A protein and the small-molecule ligand that binds it are described below.
Small molecule (SMILES): CC(=O)N[C@@H]1[C@@H](O)[C@H](O)[C@@H](CO)O[C@H]1O

Sequence of chain 13.A:
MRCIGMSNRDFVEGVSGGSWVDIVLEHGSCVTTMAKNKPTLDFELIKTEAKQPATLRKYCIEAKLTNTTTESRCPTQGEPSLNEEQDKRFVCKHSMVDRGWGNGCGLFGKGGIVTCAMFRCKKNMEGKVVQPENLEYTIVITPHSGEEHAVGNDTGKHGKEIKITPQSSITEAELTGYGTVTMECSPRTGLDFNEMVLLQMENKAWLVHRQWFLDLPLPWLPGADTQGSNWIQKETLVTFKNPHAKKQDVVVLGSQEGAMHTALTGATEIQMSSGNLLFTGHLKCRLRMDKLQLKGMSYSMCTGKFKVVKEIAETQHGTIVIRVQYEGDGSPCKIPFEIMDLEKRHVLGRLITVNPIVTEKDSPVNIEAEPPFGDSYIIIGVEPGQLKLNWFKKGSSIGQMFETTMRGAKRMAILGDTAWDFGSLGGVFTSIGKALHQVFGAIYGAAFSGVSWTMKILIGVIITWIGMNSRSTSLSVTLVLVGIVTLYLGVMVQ

Binding-site contacts:
Ligand atom N2 contacts residue HIS149 of chain 13.C at 4.2 Å.
Ligand atom C4 contacts residue ASN153 of chain 13.C at 4.2 Å.
Ligand atom O5 contacts residue ASN153 of chain 13.C at 2.4 Å (h-bond).
Ligand atom C3 contacts residue HIS149 of chain 13.C at 4.3 Å.
Ligand atom O7 contacts residue TRP101 of chain 13.A at 3.8 Å.
Ligand atom C8 contacts residue HIS149 of chain 13.C at 3.7 Å.
Ligand atom C1 contacts residue HIS158 of chain 13.C at 4.1 Å.
Ligand atom C1 contacts residue HIS149 of chain 13.C at 3.4 Å.
Ligand atom O3 contacts residue HIS149 of chain 13.C at 4.0 Å.
Ligand atom O7 contacts residue ASN153 of chain 13.C at 4.5 Å.
Ligand atom O7 contacts residue GLY102 of chain 13.A at 3.0 Å (h-bond).
Ligand atom O4 contacts residue LYS157 of chain 13.C at 4.5 Å.
Ligand atom C1 contacts residue THR155 of chain 13.C at 3.8 Å.
Ligand atom C7 contacts residue ASN153 of chain 13.C at 3.6 Å.
Ligand atom C5 contacts residue HIS158 of chain 13.C at 4.0 Å.
Ligand atom C2 contacts residue HIS149 of chain 13.C at 3.6 Å.
Ligand atom C2 contacts residue ASN153 of chain 13.C at 2.5 Å.
Ligand atom C6 contacts residue LYS157 of chain 13.C at 3.6 Å.
Ligand atom O5 contacts residue HIS158 of chain 13.C at 3.1 Å.
Ligand atom C1 contacts residue ASN153 of chain 13.C at 1.4 Å.
Ligand atom C4 contacts residue HIS149 of chain 13.C at 4.0 Å.
Ligand atom O6 contacts residue LYS157 of chain 13.C at 3.2 Å (salt-bridge).
Ligand atom C7 contacts residue GLY102 of chain 13.A at 4.1 Å.
Ligand atom C7 contacts residue HIS149 of chain 13.C at 4.3 Å.
Ligand atom C8 contacts residue TRP101 of chain 13.A at 4.4 Å (hydrophobic).
Ligand atom C3 contacts residue ASN153 of chain 13.C at 3.8 Å.
Ligand atom C8 contacts residue ASN153 of chain 13.C at 4.0 Å.
Ligand atom N2 contacts residue ASN153 of chain 13.C at 2.9 Å (h-bond).
Ligand atom C5 contacts residue LYS157 of chain 13.C at 3.9 Å.
Ligand atom C6 contacts residue HIS158 of chain 13.C at 3.7 Å.
Ligand atom O5 contacts residue THR155 of chain 13.C at 4.5 Å.
Ligand atom O5 contacts residue HIS149 of chain 13.C at 3.5 Å.
Ligand atom C5 contacts residue ASN153 of chain 13.C at 3.7 Å.
Ligand atom C5 contacts residue HIS149 of chain 13.C at 4.2 Å.

Sequence of chain 13.C:
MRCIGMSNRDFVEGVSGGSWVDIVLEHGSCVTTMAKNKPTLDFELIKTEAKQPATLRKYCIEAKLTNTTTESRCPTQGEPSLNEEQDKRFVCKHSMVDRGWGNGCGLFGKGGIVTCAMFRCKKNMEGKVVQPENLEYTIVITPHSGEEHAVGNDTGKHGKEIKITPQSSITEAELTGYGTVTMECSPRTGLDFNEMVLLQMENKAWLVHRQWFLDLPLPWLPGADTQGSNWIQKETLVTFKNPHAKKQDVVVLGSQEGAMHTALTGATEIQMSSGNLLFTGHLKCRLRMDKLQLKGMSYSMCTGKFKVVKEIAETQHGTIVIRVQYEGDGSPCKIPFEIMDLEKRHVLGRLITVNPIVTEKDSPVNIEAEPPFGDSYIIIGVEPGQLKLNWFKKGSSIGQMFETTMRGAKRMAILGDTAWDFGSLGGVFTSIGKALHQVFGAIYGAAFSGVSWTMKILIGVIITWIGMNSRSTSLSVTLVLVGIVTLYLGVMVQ